Sequence of chain 1.A:
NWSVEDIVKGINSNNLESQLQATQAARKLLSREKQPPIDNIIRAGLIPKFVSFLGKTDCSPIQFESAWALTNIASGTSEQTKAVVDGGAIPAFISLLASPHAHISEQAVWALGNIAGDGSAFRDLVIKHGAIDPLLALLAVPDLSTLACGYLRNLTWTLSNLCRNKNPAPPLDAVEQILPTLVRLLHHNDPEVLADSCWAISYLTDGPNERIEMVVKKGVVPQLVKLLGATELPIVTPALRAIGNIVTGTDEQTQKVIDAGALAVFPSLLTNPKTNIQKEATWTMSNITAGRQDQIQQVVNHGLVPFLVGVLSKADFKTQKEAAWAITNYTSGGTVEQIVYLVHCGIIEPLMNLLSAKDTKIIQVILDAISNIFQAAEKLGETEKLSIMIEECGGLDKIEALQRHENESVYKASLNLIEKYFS

Binding-site contacts:
Ligand atom NH2 contacts residue ASP269 of chain 1.A at 3.0 Å (salt-bridge).
Ligand atom NH1 contacts residue GLN180 of chain 1.A at 2.7 Å (h-bond).
Ligand atom CZ contacts residue SER233 of chain 1.A at 3.4 Å.
Ligand atom NH1 contacts residue ASN227 of chain 1.A at 3.1 Å (h-bond).
Ligand atom CG2 contacts residue ASP191 of chain 1.A at 3.4 Å.
Ligand atom NH2 contacts residue GLU106 of chain 1.A at 3.0 Å (salt-bridge).
Ligand atom CE contacts residue THR154 of chain 1.A at 3.4 Å.
Ligand atom N contacts residue ASN187 of chain 1.A at 2.9 Å (h-bond).
Ligand atom NZ contacts residue ASP191 of chain 1.A at 2.9 Å (salt-bridge).
Ligand atom NH2 contacts residue TRP230 of chain 1.A at 3.3 Å.
Ligand atom NZ contacts residue GLY149 of chain 1.A at 2.9 Å (h-bond).
Ligand atom NH1 contacts residue SER233 of chain 1.A at 2.5 Å (h-bond).
Ligand atom NH2 contacts residue LEU103 of chain 1.A at 3.2 Å (h-bond).
Ligand atom O contacts residue ASN187 of chain 1.A at 3.0 Å (h-bond).
Ligand atom N contacts residue GLY190 of chain 1.A at 3.1 Å (h-bond).
Ligand atom CD contacts residue ARG237 of chain 1.A at 3.2 Å.
Ligand atom CD contacts residue TRP230 of chain 1.A at 3.2 Å (hydrophobic).
Ligand atom CD contacts residue TYR276 of chain 1.A at 3.4 Å (hydrophobic).
Ligand atom O contacts residue ASN145 of chain 1.A at 2.9 Å (h-bond).
Ligand atom NH2 contacts residue ASN227 of chain 1.A at 3.1 Å (h-bond).
Ligand atom CG contacts residue TRP141 of chain 1.A at 3.3 Å (hydrophobic).
Ligand atom CA contacts residue ASN187 of chain 1.A at 3.3 Å.
Ligand atom O contacts residue ARG105 of chain 1.A at 3.2 Å.
Ligand atom CD contacts residue SER104 of chain 1.A at 3.2 Å.
Ligand atom NZ contacts residue THR154 of chain 1.A at 2.8 Å (h-bond).
Ligand atom NE contacts residue TYR276 of chain 1.A at 3.2 Å (h-bond).
Ligand atom CZ contacts residue TYR276 of chain 1.A at 3.3 Å (hydrophobic).
Ligand atom CD contacts residue GLN180 of chain 1.A at 3.4 Å.
Ligand atom O contacts residue ARG237 of chain 1.A at 3.2 Å (salt-bridge).
Ligand atom O contacts residue TRP183 of chain 1.A at 2.9 Å (h-bond).
Ligand atom CD contacts residue GLY149 of chain 1.A at 3.4 Å.
Ligand atom O contacts residue GLY190 of chain 1.A at 3.4 Å.
Ligand atom N contacts residue ASN145 of chain 1.A at 2.8 Å (h-bond).
Ligand atom NH1 contacts residue ASN234 of chain 1.A at 3.0 Å (h-bond).
Ligand atom NH1 contacts residue TRP183 of chain 1.A at 3.4 Å.
Ligand atom CD contacts residue ASN234 of chain 1.A at 3.4 Å.
Ligand atom O contacts residue SER104 of chain 1.A at 3.3 Å.
Ligand atom O contacts residue TRP141 of chain 1.A at 3.1 Å (h-bond).
Ligand atom O contacts residue ASN234 of chain 1.A at 3.1 Å (h-bond).
Ligand atom CB contacts residue GLY190 of chain 1.A at 3.4 Å.

This small molecule binds to this protein.
Small molecule (SMILES): C[C@H](N)C(=O)N[C@H](C(=O)N[C@@H](CCCN=C(N)N)C(=O)N[C@@H](CCCCN)C(=O)N[C@@H](CCCN=C(N)N)C(=O)N1CCC[C@H]1C(=O)N[C@@H](CCCN=C(N)N)C(=O)N[C@@H](CCCN=C(N)N)C(=O)N[C@@H](C)C=O)[C@@H](C)O